This protein binds this small molecule.
Small molecule (SMILES): CC(=O)N[C@@H]1[C@@H](O)[C@H](O)[C@@H](CO)O[C@H]1O

Sequence of chain 1.D:
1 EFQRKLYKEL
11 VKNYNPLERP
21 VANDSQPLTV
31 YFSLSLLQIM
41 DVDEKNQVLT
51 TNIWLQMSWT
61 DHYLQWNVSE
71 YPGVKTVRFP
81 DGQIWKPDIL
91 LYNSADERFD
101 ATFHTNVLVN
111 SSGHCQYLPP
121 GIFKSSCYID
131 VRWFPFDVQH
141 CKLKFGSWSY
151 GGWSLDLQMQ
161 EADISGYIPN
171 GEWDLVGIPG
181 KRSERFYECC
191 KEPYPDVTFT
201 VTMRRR

Binding-site contacts:
Ligand atom O5 contacts residue SER69 of chain 1.D at 3.7 Å.
Ligand atom C7 contacts residue ASN67 of chain 1.D at 4.0 Å.
Ligand atom N2 contacts residue ASN67 of chain 1.D at 2.9 Å (h-bond).
Ligand atom O5 contacts residue ASN67 of chain 1.D at 2.4 Å (h-bond).
Ligand atom C1 contacts residue SER69 of chain 1.D at 3.9 Å.
Ligand atom C6 contacts residue SER69 of chain 1.D at 4.4 Å.
Ligand atom C4 contacts residue ASN67 of chain 1.D at 4.2 Å.
Ligand atom O6 contacts residue GLU70 of chain 1.D at 4.2 Å.
Ligand atom C5 contacts residue SER69 of chain 1.D at 3.9 Å.
Ligand atom C1 contacts residue ASN67 of chain 1.D at 1.4 Å.
Ligand atom C2 contacts residue GLU70 of chain 1.D at 4.3 Å.
Ligand atom O5 contacts residue GLU70 of chain 1.D at 3.4 Å (salt-bridge).
Ligand atom C3 contacts residue ASN67 of chain 1.D at 3.8 Å.
Ligand atom C5 contacts residue ASN67 of chain 1.D at 3.7 Å.
Ligand atom C2 contacts residue ASN67 of chain 1.D at 2.5 Å.
Ligand atom C1 contacts residue GLU70 of chain 1.D at 3.6 Å.